The protein below binds the small molecule below.
Small molecule (SMILES): CC(=O)N[C@@H]([C@@H](O)[C@H](O)[C@H](O)CO)[C@@H](O)CC(=O)C(=O)O

Sequence of chain 2.B:
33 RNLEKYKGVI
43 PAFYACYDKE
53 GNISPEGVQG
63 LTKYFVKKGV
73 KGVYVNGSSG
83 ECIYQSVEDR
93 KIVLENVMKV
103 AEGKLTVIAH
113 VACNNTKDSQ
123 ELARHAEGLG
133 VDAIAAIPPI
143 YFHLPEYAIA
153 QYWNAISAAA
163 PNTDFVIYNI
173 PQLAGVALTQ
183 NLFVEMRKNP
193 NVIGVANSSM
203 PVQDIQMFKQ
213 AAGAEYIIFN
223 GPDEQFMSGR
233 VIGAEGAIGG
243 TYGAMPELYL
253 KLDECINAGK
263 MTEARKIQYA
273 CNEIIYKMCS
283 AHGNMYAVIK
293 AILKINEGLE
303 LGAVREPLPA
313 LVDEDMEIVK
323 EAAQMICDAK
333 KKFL

Binding-site contacts:
Ligand atom C6 contacts residue GLY223 of chain 2.B at 2.9 Å.
Ligand atom O6 contacts residue ASP225 of chain 2.B at 2.7 Å (salt-bridge).
Ligand atom O1A contacts residue GLY79 of chain 2.B at 3.4 Å.
Ligand atom C7 contacts residue ASP225 of chain 2.B at 3.4 Å.
Ligand atom O2 contacts residue ALA44 of chain 2.B at 3.5 Å.
Ligand atom C1 contacts residue SER80 of chain 2.B at 3.4 Å.
Ligand atom O1A contacts residue ALA44 of chain 2.B at 3.9 Å.
Ligand atom O1B contacts residue TYR170 of chain 2.B at 3.7 Å.
Ligand atom O2 contacts residue GLY241 of chain 2.B at 3.9 Å.
Ligand atom C11 contacts residue ILE172 of chain 2.B at 3.9 Å (hydrophobic).
Ligand atom O2 contacts residue SER81 of chain 2.B at 2.7 Å (h-bond).
Ligand atom O8 contacts residue TYR288 of chain 2.B at 3.5 Å (h-bond).
Ligand atom O6 contacts residue GLY241 of chain 2.B at 3.2 Å.
Ligand atom O7 contacts residue GLU226 of chain 2.B at 3.1 Å (salt-bridge).
Ligand atom O4 contacts residue SER200 of chain 2.B at 2.8 Å (h-bond).
Ligand atom C6 contacts residue ASP225 of chain 2.B at 3.4 Å.
Ligand atom C1 contacts residue TYR76 of chain 2.B at 3.8 Å (hydrophobic).
Ligand atom O4 contacts residue TYR170 of chain 2.B at 4.0 Å.
Ligand atom O1A contacts residue SER80 of chain 2.B at 2.9 Å (h-bond).
Ligand atom C7 contacts residue GLY223 of chain 2.B at 3.8 Å.
Ligand atom O7 contacts residue PRO224 of chain 2.B at 3.7 Å.
Ligand atom C2 contacts residue SER81 of chain 2.B at 3.2 Å.
Ligand atom O6 contacts residue GLY223 of chain 2.B at 3.0 Å (h-bond).
Ligand atom O4 contacts residue GLY223 of chain 2.B at 3.5 Å (h-bond).
Ligand atom O6 contacts residue ILE240 of chain 2.B at 4.0 Å.
Ligand atom O7 contacts residue ASP225 of chain 2.B at 3.2 Å (salt-bridge).
Ligand atom O1A contacts residue SER81 of chain 2.B at 2.8 Å (h-bond).
Ligand atom C1 contacts residue SER81 of chain 2.B at 3.6 Å.
Ligand atom O1A contacts residue TYR76 of chain 2.B at 3.6 Å.
Ligand atom O8 contacts residue MET287 of chain 2.B at 3.9 Å.
Ligand atom O2 contacts residue GLY242 of chain 2.B at 3.5 Å (h-bond).
Ligand atom C9 contacts residue THR243 of chain 2.B at 3.6 Å.
Ligand atom O6 contacts residue GLY242 of chain 2.B at 2.9 Å (h-bond).
Ligand atom O9 contacts residue GLU226 of chain 2.B at 2.8 Å (salt-bridge).
Ligand atom O8 contacts residue GLY242 of chain 2.B at 3.6 Å.
Ligand atom O1B contacts residue SER80 of chain 2.B at 3.0 Å (h-bond).
Ligand atom O7 contacts residue GLY223 of chain 2.B at 3.8 Å.
Ligand atom C1 contacts residue TYR170 of chain 2.B at 4.0 Å (hydrophobic).
Ligand atom C9 contacts residue MET287 of chain 2.B at 3.9 Å (hydrophobic).
Ligand atom O1B contacts residue TYR76 of chain 2.B at 3.7 Å.